Binding-site contacts:
Ligand atom C5 contacts residue ASN294 of chain 1.B at 3.6 Å.
Ligand atom C2 contacts residue ASN294 of chain 1.B at 2.5 Å.
Ligand atom O5 contacts residue ASN294 of chain 1.B at 2.5 Å (h-bond).
Ligand atom C7 contacts residue GLU184 of chain 1.B at 4.2 Å.
Ligand atom C4 contacts residue ASN294 of chain 1.B at 4.2 Å.
Ligand atom C5 contacts residue TRP292 of chain 1.B at 4.3 Å (hydrophobic).
Ligand atom C6 contacts residue THR105 of chain 1.B at 3.0 Å.
Ligand atom N2 contacts residue ASN294 of chain 1.B at 2.7 Å (h-bond).
Ligand atom N2 contacts residue PHE186 of chain 1.B at 3.9 Å.
Ligand atom O6 contacts residue THR105 of chain 1.B at 4.2 Å.
Ligand atom C4 contacts residue THR105 of chain 1.B at 4.3 Å.
Ligand atom C8 contacts residue GLU184 of chain 1.B at 4.1 Å.
Ligand atom C3 contacts residue ASN294 of chain 1.B at 3.7 Å.
Ligand atom N2 contacts residue GLU184 of chain 1.B at 4.1 Å.
Ligand atom C1 contacts residue ASN294 of chain 1.B at 1.4 Å.
Ligand atom C5 contacts residue THR105 of chain 1.B at 3.4 Å.
Ligand atom C7 contacts residue ASN294 of chain 1.B at 4.0 Å.
Ligand atom C1 contacts residue THR105 of chain 1.B at 4.0 Å.
Ligand atom O5 contacts residue THR105 of chain 1.B at 2.7 Å.
Ligand atom C1 contacts residue PHE186 of chain 1.B at 4.0 Å (hydrophobic).
Ligand atom C8 contacts residue PHE103 of chain 1.B at 4.3 Å (hydrophobic).

Sequence of chain 1.B:
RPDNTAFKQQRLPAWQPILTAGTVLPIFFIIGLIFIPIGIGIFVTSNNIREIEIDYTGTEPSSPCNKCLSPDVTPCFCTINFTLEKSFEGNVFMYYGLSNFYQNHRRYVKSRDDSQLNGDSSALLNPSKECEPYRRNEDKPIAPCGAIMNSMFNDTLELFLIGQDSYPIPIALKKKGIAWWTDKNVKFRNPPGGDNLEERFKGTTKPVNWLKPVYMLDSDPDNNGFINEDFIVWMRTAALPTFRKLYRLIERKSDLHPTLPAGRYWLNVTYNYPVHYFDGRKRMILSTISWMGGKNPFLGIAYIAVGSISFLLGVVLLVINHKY

The small molecule below binds the protein below.
Small molecule (SMILES): CC(=O)N[C@@H]1[C@@H](O)[C@H](O)[C@@H](CO)O[C@H]1O